Sequence of chain 1.A:
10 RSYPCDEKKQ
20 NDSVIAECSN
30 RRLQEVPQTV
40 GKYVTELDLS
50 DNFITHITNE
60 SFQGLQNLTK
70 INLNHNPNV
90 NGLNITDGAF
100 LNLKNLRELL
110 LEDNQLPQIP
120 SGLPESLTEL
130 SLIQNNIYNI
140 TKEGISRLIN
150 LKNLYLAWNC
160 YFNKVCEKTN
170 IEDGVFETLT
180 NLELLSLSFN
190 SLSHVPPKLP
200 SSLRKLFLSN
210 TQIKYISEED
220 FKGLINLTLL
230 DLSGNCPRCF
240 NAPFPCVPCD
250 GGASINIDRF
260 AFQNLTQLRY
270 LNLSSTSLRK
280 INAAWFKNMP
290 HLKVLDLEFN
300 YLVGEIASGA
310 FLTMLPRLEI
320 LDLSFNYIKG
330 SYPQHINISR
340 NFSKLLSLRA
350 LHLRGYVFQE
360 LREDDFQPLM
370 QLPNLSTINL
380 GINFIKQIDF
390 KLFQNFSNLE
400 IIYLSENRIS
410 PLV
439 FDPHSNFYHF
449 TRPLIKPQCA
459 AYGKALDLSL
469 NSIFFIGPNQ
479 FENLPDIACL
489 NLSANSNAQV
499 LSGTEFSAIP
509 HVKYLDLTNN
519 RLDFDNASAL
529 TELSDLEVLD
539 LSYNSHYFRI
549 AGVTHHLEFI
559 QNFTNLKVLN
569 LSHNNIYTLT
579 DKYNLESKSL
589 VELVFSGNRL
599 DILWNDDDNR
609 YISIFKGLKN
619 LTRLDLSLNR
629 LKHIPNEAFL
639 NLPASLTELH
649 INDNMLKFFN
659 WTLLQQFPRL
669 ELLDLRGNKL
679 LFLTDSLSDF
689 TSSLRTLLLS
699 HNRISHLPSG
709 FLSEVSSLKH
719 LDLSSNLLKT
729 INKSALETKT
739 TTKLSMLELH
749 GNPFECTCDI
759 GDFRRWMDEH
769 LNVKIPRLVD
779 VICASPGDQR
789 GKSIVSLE

Binding-site contacts:
Ligand atom N2 contacts residue ASN373 of chain 1.A at 3.0 Å (h-bond).
Ligand atom C4 contacts residue ASN373 of chain 1.A at 4.2 Å.
Ligand atom O5 contacts residue ASN373 of chain 1.A at 2.4 Å (h-bond).
Ligand atom C5 contacts residue ARG348 of chain 1.A at 4.2 Å.
Ligand atom O5 contacts residue ARG348 of chain 1.A at 3.5 Å (salt-bridge).
Ligand atom C7 contacts residue LEU345 of chain 1.A at 4.4 Å (hydrophobic).
Ligand atom C7 contacts residue ASN373 of chain 1.A at 3.6 Å.
Ligand atom C1 contacts residue ASN373 of chain 1.A at 1.5 Å.
Ligand atom C3 contacts residue ASN373 of chain 1.A at 3.9 Å.
Ligand atom C6 contacts residue ARG348 of chain 1.A at 4.1 Å.
Ligand atom C1 contacts residue ARG348 of chain 1.A at 4.3 Å.
Ligand atom C5 contacts residue ASN373 of chain 1.A at 3.7 Å.
Ligand atom C8 contacts residue LEU345 of chain 1.A at 3.7 Å (hydrophobic).
Ligand atom C8 contacts residue PRO372 of chain 1.A at 4.4 Å (hydrophobic).
Ligand atom C8 contacts residue SER346 of chain 1.A at 4.5 Å.
Ligand atom O7 contacts residue SER346 of chain 1.A at 3.9 Å.
Ligand atom O6 contacts residue ARG348 of chain 1.A at 3.0 Å (salt-bridge).
Ligand atom O7 contacts residue ASN373 of chain 1.A at 3.8 Å.
Ligand atom C2 contacts residue ASN373 of chain 1.A at 2.5 Å.

The protein below binds the small molecule below.
Small molecule (SMILES): CC(=O)N[C@@H]1[C@@H](O)[C@H](O)[C@@H](CO)O[C@H]1O